Binding-site contacts:
Ligand atom O3 contacts residue VAL296 of chain 54.E at 4.2 Å.
Ligand atom C4 contacts residue TYR72 of chain 54.E at 3.2 Å (hydrophobic).
Ligand atom O10 contacts residue THR291 of chain 54.E at 4.0 Å.
Ligand atom O1A contacts residue TYR72 of chain 54.E at 3.4 Å.
Ligand atom O1B contacts residue ARG77 of chain 54.E at 2.8 Å (salt-bridge).
Ligand atom O4 contacts residue ILE79 of chain 54.E at 3.4 Å (h-bond).
Ligand atom O6 contacts residue ASN93 of chain 54.E at 2.8 Å (h-bond).
Ligand atom C3 contacts residue HIS298 of chain 54.E at 3.6 Å.
Ligand atom C7 contacts residue TYR72 of chain 54.E at 4.2 Å (hydrophobic).
Ligand atom C4 contacts residue HIS298 of chain 54.E at 3.7 Å.
Ligand atom C1 contacts residue ARG77 of chain 54.E at 3.4 Å.
Ligand atom O1A contacts residue ARG77 of chain 54.E at 3.1 Å (salt-bridge).
Ligand atom O1B contacts residue TYR72 of chain 54.E at 3.7 Å.
Ligand atom C4 contacts residue ARG77 of chain 54.E at 4.2 Å.
Ligand atom C1 contacts residue TYR72 of chain 54.E at 3.7 Å (hydrophobic).
Ligand atom N5 contacts residue TYR72 of chain 54.E at 3.2 Å (h-bond).
Ligand atom C3 contacts residue GLY78 of chain 54.E at 4.1 Å.
Ligand atom O4 contacts residue GLY78 of chain 54.E at 3.1 Å.
Ligand atom C6 contacts residue TYR72 of chain 54.E at 3.5 Å (hydrophobic).
Ligand atom O10 contacts residue ASN293 of chain 54.E at 3.8 Å.
Ligand atom C4 contacts residue GLY78 of chain 54.E at 3.4 Å.
Ligand atom O4 contacts residue VAL296 of chain 54.E at 4.2 Å.
Ligand atom O8 contacts residue TYR72 of chain 54.E at 3.2 Å (h-bond).
Ligand atom C10 contacts residue TYR72 of chain 54.E at 4.2 Å (hydrophobic).
Ligand atom O4 contacts residue HIS298 of chain 54.E at 3.1 Å (h-bond).
Ligand atom O4 contacts residue THR291 of chain 54.E at 3.4 Å.
Ligand atom C5 contacts residue ASN93 of chain 54.E at 4.3 Å.
Ligand atom O4 contacts residue TYR72 of chain 54.E at 3.9 Å.
Ligand atom O6 contacts residue GLY78 of chain 54.E at 3.8 Å.
Ligand atom C8 contacts residue TYR72 of chain 54.E at 4.2 Å (hydrophobic).
Ligand atom O3 contacts residue GLY78 of chain 54.E at 3.6 Å.
Ligand atom C3 contacts residue GLY78 of chain 54.E at 4.2 Å.
Ligand atom O1A contacts residue GLY78 of chain 54.E at 3.6 Å (h-bond).
Ligand atom O6 contacts residue THR94 of chain 54.E at 3.7 Å.
Ligand atom C5 contacts residue TYR72 of chain 54.E at 3.5 Å (hydrophobic).
Ligand atom O6 contacts residue ARG77 of chain 54.E at 4.0 Å.
Ligand atom C6 contacts residue ASN93 of chain 54.E at 3.5 Å.
Ligand atom C2 contacts residue GLY78 of chain 54.E at 4.2 Å.
Ligand atom C3 contacts residue VAL296 of chain 54.E at 3.5 Å (hydrophobic).
Ligand atom C11 contacts residue ASP85 of chain 54.A at 3.8 Å.

Sequence of chain 54.A:
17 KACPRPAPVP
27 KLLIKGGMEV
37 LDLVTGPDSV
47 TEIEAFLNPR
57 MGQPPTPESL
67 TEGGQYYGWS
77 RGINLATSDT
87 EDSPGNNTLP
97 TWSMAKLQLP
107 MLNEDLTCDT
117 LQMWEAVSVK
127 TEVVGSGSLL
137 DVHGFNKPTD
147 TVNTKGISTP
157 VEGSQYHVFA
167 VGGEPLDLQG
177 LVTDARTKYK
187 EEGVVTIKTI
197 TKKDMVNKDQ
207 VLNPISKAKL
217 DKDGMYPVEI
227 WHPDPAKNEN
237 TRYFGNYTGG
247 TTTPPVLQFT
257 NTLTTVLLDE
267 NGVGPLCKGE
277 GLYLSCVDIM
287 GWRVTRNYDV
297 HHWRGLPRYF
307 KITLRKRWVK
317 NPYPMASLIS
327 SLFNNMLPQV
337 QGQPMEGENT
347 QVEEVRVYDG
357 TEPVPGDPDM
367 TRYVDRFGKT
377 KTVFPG

Sequence of chain 54.E:
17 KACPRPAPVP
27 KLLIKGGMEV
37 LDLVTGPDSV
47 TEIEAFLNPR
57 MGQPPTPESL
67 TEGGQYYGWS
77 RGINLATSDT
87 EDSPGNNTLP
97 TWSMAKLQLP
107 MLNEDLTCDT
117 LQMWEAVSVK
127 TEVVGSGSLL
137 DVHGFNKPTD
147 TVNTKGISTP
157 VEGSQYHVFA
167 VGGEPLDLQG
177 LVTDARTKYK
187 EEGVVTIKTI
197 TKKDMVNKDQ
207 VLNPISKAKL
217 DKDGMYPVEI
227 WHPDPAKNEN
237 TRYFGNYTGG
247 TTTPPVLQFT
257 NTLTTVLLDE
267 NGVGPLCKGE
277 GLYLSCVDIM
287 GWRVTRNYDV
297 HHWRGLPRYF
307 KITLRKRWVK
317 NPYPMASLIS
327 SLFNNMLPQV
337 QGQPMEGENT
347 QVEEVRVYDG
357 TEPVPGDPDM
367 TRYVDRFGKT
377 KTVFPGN

A small-molecule ligand and the protein it binds are described below.
Small molecule (SMILES): CC(=O)N[C@H]1[C@H]([C@H](O)[C@H](O)CO)O[C@@](O[C@H]2[C@@H](O)[C@@H](CO)O[C@@H](O[C@H]3[C@H](O)[C@@H](O)[C@H](O)O[C@@H]3CO)[C@@H]2O)(C(=O)O)C[C@@H]1O